A small-molecule ligand and the protein it binds are described below.
Small molecule (SMILES): C[C@H]1CN(CCOc2ccc([C@@H]3Oc4ccc(O)cc4S[C@@H]3c3ccc(O)cc3)cc2)C[C@@H]1C

Binding-site contacts:
Ligand atom C26 contacts residue CYS224 of chain 2.A at 3.5 Å (hydrophobic).
Ligand atom C34 contacts residue ASP45 of chain 2.A at 3.4 Å.
Ligand atom O8 contacts residue ARG88 of chain 2.A at 3.2 Å (salt-bridge).
Ligand atom O8 contacts residue GLU47 of chain 2.A at 2.7 Å (salt-bridge).
Ligand atom C22 contacts residue ALA44 of chain 2.A at 3.8 Å (hydrophobic).
Ligand atom C26 contacts residue THR41 of chain 2.A at 3.6 Å.
Ligand atom C17 contacts residue HIS218 of chain 2.A at 3.8 Å.
Ligand atom C31 contacts residue LEU230 of chain 2.A at 3.3 Å (hydrophobic).
Ligand atom O16 contacts residue ILE118 of chain 2.A at 3.6 Å.
Ligand atom O8 contacts residue LEU81 of chain 2.A at 3.5 Å (h-bond).
Ligand atom O3 contacts residue PHE98 of chain 2.A at 3.5 Å.
Ligand atom C15 contacts residue HIS218 of chain 2.A at 3.7 Å.
Ligand atom C15 contacts residue LEU219 of chain 2.A at 3.8 Å (hydrophobic).
Ligand atom O16 contacts residue LEU219 of chain 2.A at 3.9 Å.
Ligand atom C29 contacts residue ASP45 of chain 2.A at 3.4 Å.
Ligand atom C32 contacts residue TRP77 of chain 2.A at 3.6 Å (hydrophobic).
Ligand atom C7 contacts residue GLU47 of chain 2.A at 3.4 Å.
Ligand atom C27 contacts residue ASP45 of chain 2.A at 3.7 Å.
Ligand atom C10 contacts residue PHE98 of chain 2.A at 3.7 Å (hydrophobic).
Ligand atom C21 contacts residue LEU219 of chain 2.A at 3.9 Å (hydrophobic).
Ligand atom C6 contacts residue LEU43 of chain 2.A at 3.8 Å (hydrophobic).
Ligand atom C1 contacts residue PHE98 of chain 2.A at 3.9 Å (hydrophobic).
Ligand atom C30 contacts residue ASP45 of chain 2.A at 3.4 Å.
Ligand atom C4 contacts residue PHE98 of chain 2.A at 3.5 Å (hydrophobic).
Ligand atom O3 contacts residue LEU40 of chain 2.A at 3.5 Å.
Ligand atom O16 contacts residue GLY215 of chain 2.A at 3.3 Å (h-bond).
Ligand atom N28 contacts residue ASP45 of chain 2.A at 2.7 Å (salt-bridge).
Ligand atom C7 contacts residue ARG88 of chain 2.A at 3.9 Å.
Ligand atom C22 contacts residue LEU219 of chain 2.A at 3.8 Å (hydrophobic).
Ligand atom C6 contacts residue GLU47 of chain 2.A at 3.2 Å.
Ligand atom C5 contacts residue PHE98 of chain 2.A at 3.7 Å (hydrophobic).
Ligand atom C5 contacts residue LEU40 of chain 2.A at 3.9 Å (hydrophobic).
Ligand atom O16 contacts residue HIS218 of chain 2.A at 2.8 Å (h-bond).
Ligand atom O25 contacts residue LEU219 of chain 2.A at 3.7 Å.
Ligand atom C33 contacts residue TRP77 of chain 2.A at 3.7 Å (hydrophobic).
Ligand atom C23 contacts residue ALA44 of chain 2.A at 3.6 Å (hydrophobic).
Ligand atom C21 contacts residue THR41 of chain 2.A at 3.8 Å.
Ligand atom C34 contacts residue TRP77 of chain 2.A at 3.4 Å (hydrophobic).
Ligand atom C14 contacts residue GLY215 of chain 2.A at 3.8 Å.
Ligand atom C33 contacts residue LEU48 of chain 2.A at 3.4 Å (hydrophobic).

Sequence of chain 2.A:
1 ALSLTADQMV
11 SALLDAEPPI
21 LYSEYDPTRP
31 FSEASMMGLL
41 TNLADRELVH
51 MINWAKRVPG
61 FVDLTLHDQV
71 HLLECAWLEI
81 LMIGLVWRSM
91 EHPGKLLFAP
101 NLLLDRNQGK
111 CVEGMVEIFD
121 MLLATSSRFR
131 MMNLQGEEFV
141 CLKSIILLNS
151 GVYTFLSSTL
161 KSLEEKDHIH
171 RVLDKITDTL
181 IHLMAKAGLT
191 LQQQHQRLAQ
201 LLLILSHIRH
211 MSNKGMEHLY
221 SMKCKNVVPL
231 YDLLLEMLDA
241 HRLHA